Sequence of chain 1.H:
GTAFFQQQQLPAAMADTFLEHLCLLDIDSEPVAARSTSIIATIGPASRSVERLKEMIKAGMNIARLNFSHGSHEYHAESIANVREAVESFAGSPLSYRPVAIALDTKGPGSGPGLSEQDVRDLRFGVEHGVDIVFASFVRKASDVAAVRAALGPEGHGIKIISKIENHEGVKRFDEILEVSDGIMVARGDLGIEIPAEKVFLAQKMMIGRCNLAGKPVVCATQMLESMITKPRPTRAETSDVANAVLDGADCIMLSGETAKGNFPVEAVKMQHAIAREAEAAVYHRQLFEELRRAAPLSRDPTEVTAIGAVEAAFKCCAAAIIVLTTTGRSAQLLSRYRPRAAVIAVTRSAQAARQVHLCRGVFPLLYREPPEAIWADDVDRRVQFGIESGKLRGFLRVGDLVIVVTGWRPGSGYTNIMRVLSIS

Binding-site contacts:
Ligand atom O1 contacts residue MET276 of chain 1.H at 4.1 Å.
Ligand atom C2 contacts residue GLU188 of chain 1.H at 3.7 Å.
Ligand atom O4 contacts residue GLU188 of chain 1.H at 3.0 Å (salt-bridge).
Ligand atom C1 contacts residue MG1 of chain 1.QA at 2.9 Å.
Ligand atom O1 contacts residue MET207 of chain 1.H at 4.2 Å.
Ligand atom O3 contacts residue ARG87 of chain 1.H at 4.3 Å.
Ligand atom O3 contacts residue GLU188 of chain 1.H at 3.4 Å (salt-bridge).
Ligand atom O2 contacts residue MG1 of chain 1.QA at 4.0 Å.
Ligand atom C1 contacts residue LYS186 of chain 1.H at 3.5 Å.
Ligand atom C2 contacts residue ALA209 of chain 1.H at 3.6 Å (hydrophobic).
Ligand atom C1 contacts residue ALA209 of chain 1.H at 3.9 Å (hydrophobic).
Ligand atom O1 contacts residue ALA209 of chain 1.H at 4.3 Å.
Ligand atom C1 contacts residue GLU188 of chain 1.H at 4.0 Å.
Ligand atom O1 contacts residue LYS186 of chain 1.H at 3.7 Å.
Ligand atom O4 contacts residue MG1 of chain 1.QA at 2.1 Å.
Ligand atom O3 contacts residue ALA209 of chain 1.H at 4.4 Å.
Ligand atom C2 contacts residue GLY211 of chain 1.H at 3.8 Å.
Ligand atom O3 contacts residue LYS186 of chain 1.H at 2.7 Å (salt-bridge).
Ligand atom O2 contacts residue ALA209 of chain 1.H at 3.3 Å.
Ligand atom O4 contacts residue GLY211 of chain 1.H at 3.8 Å.
Ligand atom O4 contacts residue ALA209 of chain 1.H at 3.9 Å.
Ligand atom C1 contacts residue ARG87 of chain 1.H at 4.5 Å.
Ligand atom O1 contacts residue ARG87 of chain 1.H at 3.8 Å.
Ligand atom O3 contacts residue ASP212 of chain 1.H at 4.0 Å.
Ligand atom O3 contacts residue MG1 of chain 1.QA at 2.1 Å.
Ligand atom C2 contacts residue ASP212 of chain 1.H at 3.9 Å.
Ligand atom O2 contacts residue GLY211 of chain 1.H at 3.0 Å (h-bond).
Ligand atom O2 contacts residue ASP212 of chain 1.H at 4.0 Å.
Ligand atom C2 contacts residue MG1 of chain 1.QA at 2.8 Å.
Ligand atom O2 contacts residue ARG210 of chain 1.H at 3.6 Å (salt-bridge).
Ligand atom C2 contacts residue THR244 of chain 1.H at 3.7 Å.
Ligand atom O2 contacts residue THR244 of chain 1.H at 2.6 Å (h-bond).
Ligand atom O1 contacts residue MG1 of chain 1.QA at 4.1 Å.
Ligand atom C1 contacts residue THR244 of chain 1.H at 4.1 Å.
Ligand atom O4 contacts residue ASP212 of chain 1.H at 2.8 Å (salt-bridge).
Ligand atom O1 contacts residue THR244 of chain 1.H at 3.6 Å (h-bond).

The protein below binds the small molecule below.
Small molecule (SMILES): O=C([O-])C(=O)[O-]